Binding-site contacts:
Ligand atom C3 contacts residue ASN241 of chain 5.A at 3.8 Å.
Ligand atom C6 contacts residue ASN245 of chain 5.A at 3.7 Å.
Ligand atom O5 contacts residue ASN241 of chain 5.A at 2.4 Å (h-bond).
Ligand atom N2 contacts residue ASN241 of chain 5.A at 2.9 Å (h-bond).
Ligand atom C6 contacts residue LEU249 of chain 5.A at 3.8 Å (hydrophobic).
Ligand atom C1 contacts residue ASN241 of chain 5.A at 1.5 Å.
Ligand atom O4 contacts residue PHE278 of chain 5.A at 3.7 Å.
Ligand atom C6 contacts residue ASN245 of chain 5.A at 3.8 Å.
Ligand atom O3 contacts residue VAL280 of chain 5.A at 4.2 Å.
Ligand atom C5 contacts residue ASN245 of chain 5.A at 4.2 Å.
Ligand atom C2 contacts residue ASN241 of chain 5.A at 2.5 Å.
Ligand atom C4 contacts residue PHE278 of chain 5.A at 3.2 Å (hydrophobic).
Ligand atom O4 contacts residue LEU249 of chain 5.A at 4.0 Å.
Ligand atom O2 contacts residue PRO281 of chain 5.A at 3.9 Å.
Ligand atom O6 contacts residue ASN245 of chain 5.A at 3.5 Å (h-bond).
Ligand atom O7 contacts residue ASN241 of chain 5.A at 4.3 Å.
Ligand atom C5 contacts residue ASN241 of chain 5.A at 3.7 Å.
Ligand atom C6 contacts residue TYR282 of chain 5.A at 4.0 Å (hydrophobic).
Ligand atom O7 contacts residue PRO281 of chain 5.A at 3.6 Å.
Ligand atom C3 contacts residue ASN245 of chain 5.A at 4.3 Å.
Ligand atom C5 contacts residue ASN245 of chain 5.A at 3.5 Å.
Ligand atom O3 contacts residue PHE278 of chain 5.A at 3.0 Å (h-bond).
Ligand atom C3 contacts residue PHE278 of chain 5.A at 3.4 Å (hydrophobic).
Ligand atom C3 contacts residue PRO281 of chain 5.A at 4.2 Å (hydrophobic).
Ligand atom C1 contacts residue ASN245 of chain 5.A at 4.4 Å.
Ligand atom C6 contacts residue PRO281 of chain 5.A at 4.5 Å (hydrophobic).
Ligand atom C2 contacts residue PRO281 of chain 5.A at 4.1 Å (hydrophobic).
Ligand atom C4 contacts residue ASN241 of chain 5.A at 4.3 Å.
Ligand atom O5 contacts residue ASN245 of chain 5.A at 4.0 Å.
Ligand atom C4 contacts residue LEU249 of chain 5.A at 4.4 Å (hydrophobic).
Ligand atom C6 contacts residue LYS248 of chain 5.A at 4.5 Å.
Ligand atom O3 contacts residue PRO281 of chain 5.A at 4.1 Å.
Ligand atom C4 contacts residue ASN245 of chain 5.A at 4.2 Å.
Ligand atom C4 contacts residue PRO281 of chain 5.A at 4.2 Å (hydrophobic).
Ligand atom C5 contacts residue PRO281 of chain 5.A at 4.5 Å (hydrophobic).
Ligand atom C1 contacts residue ASN245 of chain 5.A at 4.1 Å.
Ligand atom O5 contacts residue ASN245 of chain 5.A at 3.2 Å (h-bond).
Ligand atom C7 contacts residue ASN241 of chain 5.A at 3.9 Å.
Ligand atom O6 contacts residue TYR282 of chain 5.A at 4.4 Å.
Ligand atom O3 contacts residue PRO281 of chain 5.A at 3.6 Å.

This protein binds this small molecule.
Small molecule (SMILES): CC(=O)N[C@H]1[C@H](O[C@H]2[C@H](O)[C@@H](NC(C)=O)CO[C@@H]2CO[C@@H]2O[C@@H](C)[C@@H](O)[C@@H](O)[C@@H]2O)O[C@H](CO)[C@@H](O)[C@@H]1O

Sequence of chain 5.A:
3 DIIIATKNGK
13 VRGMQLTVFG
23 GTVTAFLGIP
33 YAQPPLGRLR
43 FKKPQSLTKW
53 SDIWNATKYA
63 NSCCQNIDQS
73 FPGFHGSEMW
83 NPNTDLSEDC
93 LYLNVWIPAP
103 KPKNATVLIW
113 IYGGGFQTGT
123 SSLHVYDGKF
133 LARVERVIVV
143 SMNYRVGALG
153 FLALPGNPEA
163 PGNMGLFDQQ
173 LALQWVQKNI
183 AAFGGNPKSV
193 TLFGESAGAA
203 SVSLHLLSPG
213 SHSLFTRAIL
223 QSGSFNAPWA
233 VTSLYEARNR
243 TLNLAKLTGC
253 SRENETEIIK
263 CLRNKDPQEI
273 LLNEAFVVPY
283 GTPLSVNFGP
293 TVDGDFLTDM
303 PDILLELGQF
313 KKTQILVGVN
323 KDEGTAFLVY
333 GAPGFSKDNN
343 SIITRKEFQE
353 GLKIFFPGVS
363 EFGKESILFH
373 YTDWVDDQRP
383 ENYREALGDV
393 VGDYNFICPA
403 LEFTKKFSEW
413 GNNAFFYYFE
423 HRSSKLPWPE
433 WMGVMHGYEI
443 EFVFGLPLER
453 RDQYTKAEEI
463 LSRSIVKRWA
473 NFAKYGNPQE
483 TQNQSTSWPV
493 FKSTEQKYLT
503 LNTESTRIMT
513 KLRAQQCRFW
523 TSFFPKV